Sequence of chain 1.C:
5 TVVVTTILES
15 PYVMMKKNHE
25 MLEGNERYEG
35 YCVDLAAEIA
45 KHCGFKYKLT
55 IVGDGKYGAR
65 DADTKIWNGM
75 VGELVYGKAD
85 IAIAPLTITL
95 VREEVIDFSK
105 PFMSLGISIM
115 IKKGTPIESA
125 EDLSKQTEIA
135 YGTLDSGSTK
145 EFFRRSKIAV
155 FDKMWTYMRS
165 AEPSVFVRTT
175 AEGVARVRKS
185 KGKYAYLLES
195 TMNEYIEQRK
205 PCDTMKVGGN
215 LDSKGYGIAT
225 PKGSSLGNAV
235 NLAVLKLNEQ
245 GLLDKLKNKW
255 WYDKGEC

The protein below binds the small molecule below.
Small molecule (SMILES): O=c1[nH]c2cc3no[n+]([O-])c3cc2[nH]c1=O

Binding-site contacts:
Ligand atom NAH contacts residue THR91 of chain 1.C at 3.6 Å (h-bond).
Ligand atom CAN contacts residue PRO89 of chain 1.C at 3.3 Å (hydrophobic).
Ligand atom CAO contacts residue TYR220 of chain 1.C at 3.6 Å (hydrophobic).
Ligand atom CAM contacts residue TYR61 of chain 1.C at 3.7 Å (hydrophobic).
Ligand atom CAL contacts residue GLU193 of chain 1.C at 2.9 Å.
Ligand atom NAG contacts residue TYR61 of chain 1.C at 3.9 Å.
Ligand atom CAE contacts residue TYR61 of chain 1.C at 3.3 Å (hydrophobic).
Ligand atom CAM contacts residue GLU193 of chain 1.C at 2.7 Å.
Ligand atom OAC contacts residue TYR220 of chain 1.C at 3.2 Å (h-bond).
Ligand atom CAK contacts residue TYR61 of chain 1.C at 3.3 Å (hydrophobic).
Ligand atom NAF contacts residue GLU193 of chain 1.C at 3.5 Å (salt-bridge).
Ligand atom CAN contacts residue GLU193 of chain 1.C at 3.4 Å.
Ligand atom CAJ contacts residue ARG96 of chain 1.C at 3.8 Å.
Ligand atom OAB contacts residue THR91 of chain 1.C at 3.0 Å (h-bond).
Ligand atom CAE contacts residue GLU193 of chain 1.C at 3.1 Å.
Ligand atom CAJ contacts residue TYR61 of chain 1.C at 3.7 Å (hydrophobic).
Ligand atom CAO contacts residue GLU193 of chain 1.C at 2.8 Å.
Ligand atom CAE contacts residue TYR220 of chain 1.C at 3.6 Å (hydrophobic).
Ligand atom CAO contacts residue TYR61 of chain 1.C at 3.7 Å (hydrophobic).
Ligand atom OAI contacts residue GLU193 of chain 1.C at 3.7 Å.
Ligand atom OAA contacts residue ARG96 of chain 1.C at 3.0 Å (salt-bridge).
Ligand atom CAD contacts residue GLU193 of chain 1.C at 2.4 Å.
Ligand atom NAG contacts residue GLU193 of chain 1.C at 3.2 Å (salt-bridge).
Ligand atom NAH contacts residue TYR61 of chain 1.C at 3.2 Å.
Ligand atom OAB contacts residue LEU90 of chain 1.C at 3.4 Å.
Ligand atom OAB contacts residue PRO89 of chain 1.C at 3.7 Å.
Ligand atom NAH contacts residue PRO89 of chain 1.C at 2.6 Å (h-bond).
Ligand atom CAK contacts residue PRO89 of chain 1.C at 3.7 Å (hydrophobic).
Ligand atom OAB contacts residue TYR61 of chain 1.C at 3.4 Å.
Ligand atom NAP contacts residue GLU193 of chain 1.C at 3.3 Å (salt-bridge).
Ligand atom OAB contacts residue ARG96 of chain 1.C at 2.8 Å (salt-bridge).
Ligand atom CAE contacts residue PRO89 of chain 1.C at 3.2 Å (hydrophobic).
Ligand atom NAP contacts residue TYR220 of chain 1.C at 3.5 Å (h-bond).
Ligand atom CAK contacts residue ARG96 of chain 1.C at 3.7 Å.
Ligand atom OAC contacts residue TYR16 of chain 1.C at 3.2 Å.
Ligand atom OAC contacts residue PRO89 of chain 1.C at 3.8 Å.
Ligand atom CAK contacts residue THR91 of chain 1.C at 3.5 Å.
Ligand atom CAN contacts residue TYR61 of chain 1.C at 3.4 Å (hydrophobic).
Ligand atom OAC contacts residue GLU13 of chain 1.C at 4.0 Å.
Ligand atom OAI contacts residue MET196 of chain 1.C at 3.4 Å.